Binding-site contacts:
Ligand atom O6 contacts residue NAG1 of chain 1.LB at 3.4 Å.
Ligand atom C2 contacts residue SER415 of chain 1.M at 4.1 Å.
Ligand atom C7 contacts residue ASN346 of chain 1.M at 3.9 Å.
Ligand atom C6 contacts residue GLU181 of chain 1.M at 3.8 Å.
Ligand atom O5 contacts residue GLU181 of chain 1.M at 4.3 Å.
Ligand atom O7 contacts residue ASN346 of chain 1.M at 3.4 Å (h-bond).
Ligand atom C6 contacts residue VAL414 of chain 1.M at 4.4 Å (hydrophobic).
Ligand atom C8 contacts residue LEU231 of chain 1.M at 3.6 Å (hydrophobic).
Ligand atom O7 contacts residue CYS413 of chain 1.M at 4.1 Å.
Ligand atom C5 contacts residue VAL414 of chain 1.M at 3.4 Å (hydrophobic).
Ligand atom C3 contacts residue SER415 of chain 1.M at 4.0 Å.
Ligand atom N2 contacts residue ASN232 of chain 1.M at 2.9 Å (h-bond).
Ligand atom C8 contacts residue ASN346 of chain 1.M at 3.8 Å.
Ligand atom O5 contacts residue VAL414 of chain 1.M at 4.2 Å.
Ligand atom C5 contacts residue GLU181 of chain 1.M at 3.6 Å.
Ligand atom C1 contacts residue SER415 of chain 1.M at 4.4 Å.
Ligand atom C2 contacts residue ASN232 of chain 1.M at 2.4 Å.
Ligand atom C4 contacts residue VAL414 of chain 1.M at 3.9 Å (hydrophobic).
Ligand atom O7 contacts residue VAL414 of chain 1.M at 3.9 Å.
Ligand atom O5 contacts residue ASN232 of chain 1.M at 2.4 Å (h-bond).
Ligand atom N2 contacts residue SER415 of chain 1.M at 3.3 Å (h-bond).
Ligand atom C3 contacts residue ASN232 of chain 1.M at 3.8 Å.
Ligand atom C3 contacts residue VAL414 of chain 1.M at 3.7 Å (hydrophobic).
Ligand atom C4 contacts residue ASN232 of chain 1.M at 4.2 Å.
Ligand atom C7 contacts residue ASN232 of chain 1.M at 3.9 Å.
Ligand atom C7 contacts residue VAL414 of chain 1.M at 4.4 Å (hydrophobic).
Ligand atom O4 contacts residue CYS413 of chain 1.M at 4.3 Å.
Ligand atom C8 contacts residue SER415 of chain 1.M at 3.9 Å.
Ligand atom O3 contacts residue CYS413 of chain 1.M at 4.1 Å.
Ligand atom O7 contacts residue PRO182 of chain 1.M at 3.9 Å.
Ligand atom C1 contacts residue VAL414 of chain 1.M at 4.1 Å (hydrophobic).
Ligand atom C1 contacts residue ASN232 of chain 1.M at 1.4 Å.
Ligand atom O5 contacts residue NAG1 of chain 1.LB at 3.7 Å.
Ligand atom C7 contacts residue SER415 of chain 1.M at 4.0 Å.
Ligand atom C1 contacts residue NAG1 of chain 1.LB at 4.3 Å.
Ligand atom O4 contacts residue VAL414 of chain 1.M at 3.8 Å.
Ligand atom C8 contacts residue VAL224 of chain 1.M at 4.0 Å (hydrophobic).
Ligand atom C5 contacts residue ASN232 of chain 1.M at 3.7 Å.
Ligand atom C8 contacts residue VAL414 of chain 1.M at 4.4 Å (hydrophobic).
Ligand atom O6 contacts residue GLY348 of chain 1.M at 3.4 Å.

Sequence of chain 1.M:
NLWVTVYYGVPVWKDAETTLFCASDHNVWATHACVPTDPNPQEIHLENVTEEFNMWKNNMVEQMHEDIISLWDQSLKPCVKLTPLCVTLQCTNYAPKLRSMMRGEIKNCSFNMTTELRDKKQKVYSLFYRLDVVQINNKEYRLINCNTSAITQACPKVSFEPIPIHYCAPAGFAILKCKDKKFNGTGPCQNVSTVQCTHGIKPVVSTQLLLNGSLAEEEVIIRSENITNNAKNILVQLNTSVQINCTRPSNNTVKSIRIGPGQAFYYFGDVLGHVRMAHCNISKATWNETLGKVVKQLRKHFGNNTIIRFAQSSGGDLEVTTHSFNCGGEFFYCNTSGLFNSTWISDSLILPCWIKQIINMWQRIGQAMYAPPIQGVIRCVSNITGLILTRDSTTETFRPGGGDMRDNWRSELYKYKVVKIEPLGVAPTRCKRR

The protein below binds the small molecule below.
Small molecule (SMILES): CC(=O)N[C@H]1[C@H](O[C@H]2[C@H](O)[C@@H](NC(C)=O)CO[C@@H]2CO)O[C@H](CO)[C@@H](O[C@@H]2O[C@H](CO)[C@@H](O)[C@H](O[C@H]3O[C@H](CO)[C@@H](O)[C@H](O)[C@@H]3O)[C@@H]2O)[C@@H]1O